Sequence of chain 1.E:
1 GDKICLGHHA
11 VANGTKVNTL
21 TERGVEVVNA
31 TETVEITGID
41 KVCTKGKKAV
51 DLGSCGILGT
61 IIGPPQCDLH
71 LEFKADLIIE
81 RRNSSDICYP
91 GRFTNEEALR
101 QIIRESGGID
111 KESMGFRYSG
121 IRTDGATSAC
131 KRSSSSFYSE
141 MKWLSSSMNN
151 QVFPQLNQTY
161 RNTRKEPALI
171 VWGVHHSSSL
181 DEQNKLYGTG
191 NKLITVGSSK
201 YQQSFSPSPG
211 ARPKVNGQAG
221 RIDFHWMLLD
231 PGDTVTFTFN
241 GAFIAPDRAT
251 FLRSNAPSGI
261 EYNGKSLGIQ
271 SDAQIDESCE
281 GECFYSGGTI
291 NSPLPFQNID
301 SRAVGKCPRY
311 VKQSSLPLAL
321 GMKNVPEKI

Binding-site contacts:
Ligand atom C2 contacts residue ASN29 of chain 1.E at 2.5 Å.
Ligand atom O6 contacts residue LEU320 of chain 1.E at 3.4 Å.
Ligand atom C6 contacts residue THR31 of chain 1.E at 4.2 Å.
Ligand atom O5 contacts residue ASN29 of chain 1.E at 2.3 Å (h-bond).
Ligand atom C6 contacts residue LEU320 of chain 1.E at 4.3 Å (hydrophobic).
Ligand atom O5 contacts residue LEU320 of chain 1.E at 4.3 Å.
Ligand atom O7 contacts residue ASN29 of chain 1.E at 3.4 Å (h-bond).
Ligand atom N2 contacts residue ASN29 of chain 1.E at 3.0 Å (h-bond).
Ligand atom C5 contacts residue ASN29 of chain 1.E at 3.6 Å.
Ligand atom C4 contacts residue ASN29 of chain 1.E at 4.2 Å.
Ligand atom O6 contacts residue THR31 of chain 1.E at 4.3 Å.
Ligand atom C3 contacts residue ASN29 of chain 1.E at 3.8 Å.
Ligand atom C1 contacts residue ASN29 of chain 1.E at 1.4 Å.
Ligand atom C7 contacts residue ASN29 of chain 1.E at 3.5 Å.

The protein below binds the small molecule below.
Small molecule (SMILES): CC(=O)N[C@H]1[C@H](O[C@H]2[C@H](O)[C@@H](NC(C)=O)CO[C@@H]2CO)O[C@H](CO)[C@@H](O)[C@@H]1O